Binding-site contacts:
Ligand atom C6B contacts residue LEU181 of chain 35.A at 3.3 Å (hydrophobic).
Ligand atom N1A contacts residue LEU217 of chain 35.A at 3.3 Å.
Ligand atom CM4 contacts residue PHE179 of chain 35.A at 3.5 Å (hydrophobic).
Ligand atom C2A contacts residue PHE179 of chain 35.A at 3.6 Å (hydrophobic).
Ligand atom CM2 contacts residue ILE77 of chain 35.A at 3.1 Å (hydrophobic).
Ligand atom N3A contacts residue TYR144 of chain 35.A at 3.5 Å.
Ligand atom F2 contacts residue MET143 of chain 35.A at 3.3 Å.
Ligand atom F3 contacts residue VAL168 of chain 35.A at 3.0 Å.
Ligand atom F2 contacts residue TYR142 of chain 35.A at 2.8 Å.
Ligand atom C5B contacts residue ILE98 of chain 35.A at 3.5 Å (hydrophobic).
Ligand atom C3A contacts residue PHE179 of chain 35.A at 3.1 Å (hydrophobic).
Ligand atom F1 contacts residue ALA166 of chain 35.A at 3.6 Å.
Ligand atom CM2 contacts residue ILE122 of chain 35.A at 3.8 Å (hydrophobic).
Ligand atom C3A contacts residue LEU217 of chain 35.A at 3.6 Å (hydrophobic).
Ligand atom N3A contacts residue PHE179 of chain 35.A at 3.4 Å.
Ligand atom C1B contacts residue ILE98 of chain 35.A at 3.4 Å (hydrophobic).
Ligand atom O1B contacts residue ILE98 of chain 35.A at 3.3 Å.
Ligand atom CM4 contacts residue TYR144 of chain 35.A at 3.8 Å (hydrophobic).
Ligand atom N1A contacts residue PHE179 of chain 35.A at 3.6 Å.
Ligand atom F2 contacts residue ALA166 of chain 35.A at 3.5 Å.
Ligand atom N1A contacts residue MET124 of chain 35.A at 3.5 Å.
Ligand atom CM6 contacts residue LEU181 of chain 35.A at 3.5 Å (hydrophobic).
Ligand atom O1A contacts residue PHE179 of chain 35.A at 3.3 Å.
Ligand atom CM3 contacts residue ASN212 of chain 35.A at 3.4 Å.
Ligand atom C4 contacts residue LEU100 of chain 35.A at 3.7 Å (hydrophobic).
Ligand atom N2 contacts residue MET214 of chain 35.A at 3.8 Å.
Ligand atom F2 contacts residue TYR144 of chain 35.A at 3.0 Å.
Ligand atom F1 contacts residue PHE179 of chain 35.A at 3.8 Å.
Ligand atom O1 contacts residue MET214 of chain 35.A at 3.5 Å (h-bond).
Ligand atom C4B contacts residue ILE98 of chain 35.A at 3.8 Å (hydrophobic).
Ligand atom C6B contacts residue ILE98 of chain 35.A at 3.7 Å (hydrophobic).
Ligand atom F1 contacts residue TYR144 of chain 35.A at 3.3 Å.
Ligand atom O1A contacts residue LEU217 of chain 35.A at 3.0 Å.
Ligand atom F3 contacts residue TYR142 of chain 35.A at 3.8 Å.
Ligand atom C2B contacts residue ILE98 of chain 35.A at 3.7 Å (hydrophobic).
Ligand atom C5B contacts residue LEU181 of chain 35.A at 3.5 Å (hydrophobic).
Ligand atom F3 contacts residue PHE179 of chain 35.A at 3.0 Å.
Ligand atom O1A contacts residue MET124 of chain 35.A at 3.2 Å.
Ligand atom C4 contacts residue TYR190 of chain 35.A at 3.6 Å (hydrophobic).
Ligand atom CM6 contacts residue LEU184 of chain 35.A at 3.4 Å (hydrophobic).

Sequence of chain 35.A:
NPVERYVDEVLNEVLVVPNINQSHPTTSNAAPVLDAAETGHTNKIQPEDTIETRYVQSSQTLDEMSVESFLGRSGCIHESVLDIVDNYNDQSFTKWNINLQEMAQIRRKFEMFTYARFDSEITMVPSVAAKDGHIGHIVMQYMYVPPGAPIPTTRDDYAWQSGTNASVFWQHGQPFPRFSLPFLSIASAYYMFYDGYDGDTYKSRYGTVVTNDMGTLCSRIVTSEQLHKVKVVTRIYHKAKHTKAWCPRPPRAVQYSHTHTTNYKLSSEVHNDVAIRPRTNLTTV

This protein binds this small molecule.
Small molecule (SMILES): Cc1cc(CCCOc2c(C)cc(-c3noc(C(F)(F)F)n3)cc2C)on1